Binding-site contacts:
Ligand atom N2 contacts residue THR241 of chain 1.F at 3.1 Å (h-bond).
Ligand atom C8 contacts residue ASN239 of chain 1.F at 3.4 Å.
Ligand atom O7 contacts residue SER279 of chain 1.F at 3.9 Å.
Ligand atom C8 contacts residue GLY240 of chain 1.F at 4.5 Å.
Ligand atom O5 contacts residue ASN239 of chain 1.F at 2.5 Å (h-bond).
Ligand atom C1 contacts residue THR241 of chain 1.F at 4.1 Å.
Ligand atom N2 contacts residue ASN239 of chain 1.F at 3.0 Å (h-bond).
Ligand atom C4 contacts residue ASN239 of chain 1.F at 4.4 Å.
Ligand atom C2 contacts residue THR241 of chain 1.F at 4.2 Å.
Ligand atom C7 contacts residue SER279 of chain 1.F at 4.1 Å.
Ligand atom C2 contacts residue ASN239 of chain 1.F at 2.6 Å.
Ligand atom C7 contacts residue THR241 of chain 1.F at 3.8 Å.
Ligand atom C8 contacts residue SER279 of chain 1.F at 3.5 Å.
Ligand atom C8 contacts residue TRP101 of chain 1.F at 3.6 Å (hydrophobic).
Ligand atom C3 contacts residue ASN239 of chain 1.F at 3.9 Å.
Ligand atom O7 contacts residue ASN239 of chain 1.F at 3.0 Å (h-bond).
Ligand atom C5 contacts residue ASN239 of chain 1.F at 3.8 Å.
Ligand atom C8 contacts residue THR241 of chain 1.F at 3.5 Å.
Ligand atom C7 contacts residue ASN239 of chain 1.F at 3.2 Å.
Ligand atom C1 contacts residue ASN239 of chain 1.F at 1.5 Å.

The small molecule below binds the protein below.
Small molecule (SMILES): CC(=O)N[C@@H]1[C@@H](O)[C@H](O)[C@@H](CO)O[C@H]1O

Sequence of chain 1.F:
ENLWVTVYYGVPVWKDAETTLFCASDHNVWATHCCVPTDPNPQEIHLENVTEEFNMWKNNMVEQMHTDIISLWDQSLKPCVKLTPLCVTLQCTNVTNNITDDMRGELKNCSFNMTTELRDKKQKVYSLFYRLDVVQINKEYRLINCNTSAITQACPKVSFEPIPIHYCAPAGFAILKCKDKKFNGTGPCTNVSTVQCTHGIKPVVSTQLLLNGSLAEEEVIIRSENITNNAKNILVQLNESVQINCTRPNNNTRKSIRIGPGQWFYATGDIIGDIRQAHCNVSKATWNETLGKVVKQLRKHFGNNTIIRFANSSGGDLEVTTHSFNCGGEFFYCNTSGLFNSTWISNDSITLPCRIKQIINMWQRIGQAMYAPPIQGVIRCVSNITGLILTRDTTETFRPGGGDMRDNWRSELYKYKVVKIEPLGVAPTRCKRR